Sequence of chain 6.C:
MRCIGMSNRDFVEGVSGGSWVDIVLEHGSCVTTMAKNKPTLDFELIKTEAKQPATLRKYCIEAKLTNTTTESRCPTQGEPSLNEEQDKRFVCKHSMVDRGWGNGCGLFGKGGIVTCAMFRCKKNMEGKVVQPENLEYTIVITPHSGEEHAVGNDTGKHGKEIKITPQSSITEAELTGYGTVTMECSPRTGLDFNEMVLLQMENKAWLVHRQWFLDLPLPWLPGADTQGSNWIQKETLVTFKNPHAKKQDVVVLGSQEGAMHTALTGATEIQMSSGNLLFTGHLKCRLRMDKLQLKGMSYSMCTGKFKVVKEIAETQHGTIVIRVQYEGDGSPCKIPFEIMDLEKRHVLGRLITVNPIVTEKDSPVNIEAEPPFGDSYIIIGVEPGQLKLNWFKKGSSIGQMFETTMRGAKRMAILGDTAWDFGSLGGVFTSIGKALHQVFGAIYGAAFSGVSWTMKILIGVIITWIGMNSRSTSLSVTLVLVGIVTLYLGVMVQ

Sequence of chain 8.E:
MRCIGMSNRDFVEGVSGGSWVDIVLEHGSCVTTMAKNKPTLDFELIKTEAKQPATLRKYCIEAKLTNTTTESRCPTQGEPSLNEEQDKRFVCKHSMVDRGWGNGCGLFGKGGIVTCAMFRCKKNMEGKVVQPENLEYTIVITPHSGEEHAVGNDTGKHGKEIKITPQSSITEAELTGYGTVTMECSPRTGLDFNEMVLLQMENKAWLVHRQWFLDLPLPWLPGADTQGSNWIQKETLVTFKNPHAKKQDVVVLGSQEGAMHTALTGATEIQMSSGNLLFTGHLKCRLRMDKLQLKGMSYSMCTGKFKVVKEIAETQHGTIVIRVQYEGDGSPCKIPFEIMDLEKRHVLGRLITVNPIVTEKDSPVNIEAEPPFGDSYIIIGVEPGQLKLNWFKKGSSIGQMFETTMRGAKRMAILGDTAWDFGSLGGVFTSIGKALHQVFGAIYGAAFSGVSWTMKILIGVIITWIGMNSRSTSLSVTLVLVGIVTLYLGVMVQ

Binding-site contacts:
Ligand atom C2 contacts residue MET118 of chain 6.C at 4.5 Å (hydrophobic).
Ligand atom C3 contacts residue ASN67 of chain 6.C at 3.8 Å.
Ligand atom O7 contacts residue SER300 of chain 8.E at 4.3 Å.
Ligand atom N2 contacts residue SER300 of chain 8.E at 3.9 Å.
Ligand atom C5 contacts residue ASN67 of chain 6.C at 3.7 Å.
Ligand atom C8 contacts residue ARG89 of chain 6.C at 3.3 Å.
Ligand atom C7 contacts residue ASN67 of chain 6.C at 3.3 Å.
Ligand atom C1 contacts residue ASN67 of chain 6.C at 1.4 Å.
Ligand atom C8 contacts residue ASN67 of chain 6.C at 4.4 Å.
Ligand atom O7 contacts residue ASN67 of chain 6.C at 3.3 Å (h-bond).
Ligand atom C1 contacts residue MET118 of chain 6.C at 4.1 Å (hydrophobic).
Ligand atom C7 contacts residue PHE90 of chain 6.C at 4.2 Å (hydrophobic).
Ligand atom N2 contacts residue ASN67 of chain 6.C at 2.9 Å (h-bond).
Ligand atom C8 contacts residue MET118 of chain 6.C at 3.8 Å (hydrophobic).
Ligand atom C7 contacts residue MET118 of chain 6.C at 4.0 Å (hydrophobic).
Ligand atom O5 contacts residue ASN67 of chain 6.C at 2.4 Å (h-bond).
Ligand atom C7 contacts residue SER300 of chain 8.E at 3.4 Å.
Ligand atom O7 contacts residue PHE90 of chain 6.C at 4.4 Å.
Ligand atom C4 contacts residue ASN67 of chain 6.C at 4.2 Å.
Ligand atom C8 contacts residue SER300 of chain 8.E at 1.9 Å.
Ligand atom C8 contacts residue PHE90 of chain 6.C at 3.7 Å (hydrophobic).
Ligand atom N2 contacts residue MET118 of chain 6.C at 3.6 Å.
Ligand atom C2 contacts residue ASN67 of chain 6.C at 2.5 Å.

A small-molecule ligand and the protein it binds are described below.
Small molecule (SMILES): CC(=O)N[C@@H]1[C@@H](O)[C@H](O)[C@@H](CO)O[C@H]1O